The protein below binds the small molecule below.
Small molecule (SMILES): O=P(O)(O)OCCNS(=O)(=O)c1ccc(OC(F)(F)F)cc1

Binding-site contacts:
Ligand atom O21 contacts residue LEU100 of chain 1.A at 3.4 Å.
Ligand atom O18 contacts residue PHE212 of chain 1.A at 3.4 Å.
Ligand atom O19 contacts residue SER235 of chain 1.A at 2.5 Å (h-bond).
Ligand atom O7 contacts residue PHE212 of chain 1.A at 3.8 Å.
Ligand atom O22 contacts residue ILE232 of chain 1.A at 3.6 Å.
Ligand atom O16 contacts residue THR183 of chain 1.A at 3.6 Å.
Ligand atom F9F contacts residue ALA129 of chain 1.A at 3.3 Å.
Ligand atom C4 contacts residue LEU100 of chain 1.A at 3.6 Å (hydrophobic).
Ligand atom C1 contacts residue PHE212 of chain 1.A at 3.7 Å (hydrophobic).
Ligand atom P17 contacts residue SER235 of chain 1.A at 3.7 Å.
Ligand atom F10 contacts residue ILE153 of chain 1.A at 3.5 Å.
Ligand atom F11 contacts residue PHE212 of chain 1.A at 3.8 Å.
Ligand atom O19 contacts residue ILE64 of chain 1.A at 3.5 Å.
Ligand atom O18 contacts residue THR183 of chain 1.A at 3.7 Å.
Ligand atom S12 contacts residue TYR175 of chain 1.A at 3.8 Å.
Ligand atom O19 contacts residue GLY184 of chain 1.A at 3.6 Å (h-bond).
Ligand atom O22 contacts residue TYR175 of chain 1.A at 2.8 Å (h-bond).
Ligand atom P17 contacts residue GLY184 of chain 1.A at 3.8 Å.
Ligand atom O21 contacts residue GLU49 of chain 1.A at 3.3 Å.
Ligand atom O7 contacts residue ALA59 of chain 1.A at 3.4 Å.
Ligand atom O19 contacts residue THR183 of chain 1.A at 3.4 Å.
Ligand atom C3 contacts residue LEU100 of chain 1.A at 3.6 Å (hydrophobic).
Ligand atom C14 contacts residue THR183 of chain 1.A at 3.6 Å.
Ligand atom F11 contacts residue ILE153 of chain 1.A at 3.6 Å.
Ligand atom O20 contacts residue GLY234 of chain 1.A at 2.9 Å (h-bond).
Ligand atom F10 contacts residue ALA129 of chain 1.A at 3.4 Å.
Ligand atom C3 contacts residue THR183 of chain 1.A at 3.7 Å.
Ligand atom C5 contacts residue TYR175 of chain 1.A at 3.4 Å (hydrophobic).
Ligand atom F9F contacts residue PRO18 of chain 1.B at 3.4 Å.
Ligand atom F9F contacts residue ALA59 of chain 1.A at 3.7 Å.
Ligand atom O19 contacts residue GLY234 of chain 1.A at 3.7 Å.
Ligand atom O16 contacts residue PHE212 of chain 1.A at 3.7 Å.
Ligand atom C5 contacts residue LEU127 of chain 1.A at 3.7 Å (hydrophobic).
Ligand atom O21 contacts residue PHE22 of chain 1.A at 3.2 Å.
Ligand atom C14 contacts residue TYR175 of chain 1.A at 3.4 Å (hydrophobic).
Ligand atom O18 contacts residue GLY213 of chain 1.A at 2.8 Å (h-bond).
Ligand atom C6 contacts residue PHE212 of chain 1.A at 3.7 Å (hydrophobic).
Ligand atom F10 contacts residue LEU127 of chain 1.A at 3.5 Å.
Ligand atom O18 contacts residue GLY184 of chain 1.A at 2.8 Å (h-bond).
Ligand atom O20 contacts residue SER235 of chain 1.A at 3.5 Å (h-bond).

Sequence of chain 1.B:
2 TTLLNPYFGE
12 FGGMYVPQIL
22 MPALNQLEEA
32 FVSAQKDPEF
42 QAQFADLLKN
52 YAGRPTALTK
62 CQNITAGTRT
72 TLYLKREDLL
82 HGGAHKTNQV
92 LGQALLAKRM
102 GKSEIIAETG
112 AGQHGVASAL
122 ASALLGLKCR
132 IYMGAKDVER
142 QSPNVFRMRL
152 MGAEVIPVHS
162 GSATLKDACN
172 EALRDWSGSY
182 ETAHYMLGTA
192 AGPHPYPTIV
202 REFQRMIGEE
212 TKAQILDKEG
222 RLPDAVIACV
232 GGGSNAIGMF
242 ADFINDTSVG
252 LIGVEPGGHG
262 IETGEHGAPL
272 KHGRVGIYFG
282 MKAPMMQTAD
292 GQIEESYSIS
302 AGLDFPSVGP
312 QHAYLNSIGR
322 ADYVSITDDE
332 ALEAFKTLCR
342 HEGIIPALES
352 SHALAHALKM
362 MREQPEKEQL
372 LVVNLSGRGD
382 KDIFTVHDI

Sequence of chain 1.A:
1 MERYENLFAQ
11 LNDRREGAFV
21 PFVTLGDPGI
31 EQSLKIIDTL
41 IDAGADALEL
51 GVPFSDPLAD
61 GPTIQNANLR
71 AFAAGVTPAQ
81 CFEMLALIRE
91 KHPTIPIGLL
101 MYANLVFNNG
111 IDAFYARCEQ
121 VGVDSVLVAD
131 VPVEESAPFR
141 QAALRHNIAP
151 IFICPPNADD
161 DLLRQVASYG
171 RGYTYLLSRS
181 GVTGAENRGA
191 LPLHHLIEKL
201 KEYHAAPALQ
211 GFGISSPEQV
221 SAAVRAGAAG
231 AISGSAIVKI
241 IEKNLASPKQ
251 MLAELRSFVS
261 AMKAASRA